Sequence of chain 1.B:
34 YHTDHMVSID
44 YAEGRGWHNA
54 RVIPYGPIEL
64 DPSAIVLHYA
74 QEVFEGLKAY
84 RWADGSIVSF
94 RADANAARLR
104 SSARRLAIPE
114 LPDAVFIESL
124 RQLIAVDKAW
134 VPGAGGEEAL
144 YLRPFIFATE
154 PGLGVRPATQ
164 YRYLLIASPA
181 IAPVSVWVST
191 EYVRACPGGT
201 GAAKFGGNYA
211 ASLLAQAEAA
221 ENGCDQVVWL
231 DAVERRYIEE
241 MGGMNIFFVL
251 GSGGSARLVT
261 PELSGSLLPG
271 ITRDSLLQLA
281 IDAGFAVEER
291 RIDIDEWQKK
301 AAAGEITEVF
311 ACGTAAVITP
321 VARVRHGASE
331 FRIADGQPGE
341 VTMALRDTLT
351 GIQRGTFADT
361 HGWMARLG

This small molecule binds to this protein.
Small molecule (SMILES): Cc1ncc(COP(=O)(O)O)c(CNc2co[nH]c2=O)c1O

Binding-site contacts:
Ligand atom N contacts residue LYS204 of chain 1.B at 2.8 Å (salt-bridge).
Ligand atom CB contacts residue GLY79 of chain 1.B at 3.4 Å.
Ligand atom C2 contacts residue GLU240 of chain 1.B at 3.6 Å.
Ligand atom CB contacts residue THR314 of chain 1.B at 3.3 Å.
Ligand atom O3 contacts residue LYS204 of chain 1.B at 3.2 Å (salt-bridge).
Ligand atom O2P contacts residue ARG101 of chain 1.B at 2.9 Å (salt-bridge).
Ligand atom CA contacts residue LYS204 of chain 1.B at 3.2 Å.
Ligand atom O3 contacts residue TYR209 of chain 1.B at 2.5 Å (h-bond).
Ligand atom O3 contacts residue GLY243 of chain 1.B at 3.5 Å.
Ligand atom P contacts residue ILE271 of chain 1.B at 3.6 Å.
Ligand atom C6 contacts residue MET244 of chain 1.B at 3.6 Å (hydrophobic).
Ligand atom O1P contacts residue GLY270 of chain 1.B at 3.6 Å.
Ligand atom ND contacts residue TYR144 of chain 1.B at 2.6 Å (h-bond).
Ligand atom O2P contacts residue ILE271 of chain 1.B at 2.8 Å (h-bond).
Ligand atom C3 contacts residue GLY243 of chain 1.B at 3.4 Å.
Ligand atom O1P contacts residue ILE271 of chain 1.B at 3.2 Å (h-bond).
Ligand atom O2P contacts residue GLY270 of chain 1.B at 3.6 Å.
Ligand atom OG contacts residue TYR144 of chain 1.B at 3.5 Å (h-bond).
Ligand atom ND contacts residue GLY79 of chain 1.B at 3.6 Å.
Ligand atom C5 contacts residue GLY243 of chain 1.B at 3.5 Å.
Ligand atom O1P contacts residue THR272 of chain 1.B at 2.7 Å (h-bond).
Ligand atom C2A contacts residue ARG194 of chain 1.B at 3.6 Å.
Ligand atom C4 contacts residue GLY243 of chain 1.B at 3.1 Å.
Ligand atom O4P contacts residue GLY270 of chain 1.B at 3.5 Å.
Ligand atom OG contacts residue GLY79 of chain 1.B at 3.1 Å (h-bond).
Ligand atom C4A contacts residue GLY243 of chain 1.B at 3.2 Å.
Ligand atom C3 contacts residue TYR209 of chain 1.B at 3.4 Å (hydrophobic).
Ligand atom O3P contacts residue THR314 of chain 1.B at 2.7 Å (h-bond).
Ligand atom C2A contacts residue GLU240 of chain 1.B at 3.5 Å.
Ligand atom N1 contacts residue LEU268 of chain 1.B at 3.6 Å.
Ligand atom C contacts residue TYR144 of chain 1.B at 3.6 Å (hydrophobic).
Ligand atom C2A contacts residue TYR209 of chain 1.B at 3.6 Å (hydrophobic).
Ligand atom O contacts residue LYS204 of chain 1.B at 2.9 Å (salt-bridge).
Ligand atom C2A contacts residue GLY242 of chain 1.B at 3.4 Å.
Ligand atom OG contacts residue THR314 of chain 1.B at 3.4 Å.
Ligand atom N1 contacts residue GLU240 of chain 1.B at 2.7 Å (salt-bridge).
Ligand atom C6 contacts residue ASN245 of chain 1.B at 3.5 Å.
Ligand atom O1P contacts residue GLY313 of chain 1.B at 3.7 Å.
Ligand atom C6 contacts residue GLU240 of chain 1.B at 3.6 Å.
Ligand atom C contacts residue LYS204 of chain 1.B at 3.2 Å.